Binding-site contacts:
Ligand atom O1X contacts residue THR145 of chain 1.B at 2.8 Å (h-bond).
Ligand atom O5 contacts residue THR148 of chain 1.B at 3.9 Å.
Ligand atom C4 contacts residue THR148 of chain 1.B at 3.6 Å.
Ligand atom O5 contacts residue ARG105 of chain 1.B at 2.9 Å (salt-bridge).
Ligand atom C5 contacts residue ARG105 of chain 1.B at 4.0 Å.
Ligand atom O3X contacts residue ILE143 of chain 1.B at 3.9 Å.
Ligand atom O2 contacts residue ALA81 of chain 1.B at 4.1 Å.
Ligand atom O5 contacts residue ALA144 of chain 1.B at 4.0 Å.
Ligand atom O3 contacts residue ASP140 of chain 1.B at 3.1 Å (salt-bridge).
Ligand atom P' contacts residue THR148 of chain 1.B at 4.0 Å.
Ligand atom C5 contacts residue MET142 of chain 1.B at 4.0 Å (hydrophobic).
Ligand atom P' contacts residue THR145 of chain 1.B at 3.6 Å.
Ligand atom O3X contacts residue ALA144 of chain 1.B at 3.1 Å (h-bond).
Ligand atom O2X contacts residue ALA146 of chain 1.B at 4.2 Å.
Ligand atom P' contacts residue ARG105 of chain 1.B at 3.6 Å.
Ligand atom P' contacts residue ALA144 of chain 1.B at 3.9 Å.
Ligand atom C3 contacts residue MET142 of chain 1.B at 3.8 Å (hydrophobic).
Ligand atom O2 contacts residue MET142 of chain 1.B at 4.0 Å.
Ligand atom O2X contacts residue THR148 of chain 1.B at 2.9 Å (h-bond).
Ligand atom O3X contacts residue ALA146 of chain 1.B at 2.7 Å (h-bond).
Ligand atom P' contacts residue ALA146 of chain 1.B at 3.6 Å.
Ligand atom O1X contacts residue ALA146 of chain 1.B at 3.6 Å.
Ligand atom O2X contacts residue THR145 of chain 1.B at 3.7 Å.
Ligand atom C4 contacts residue ARG105 of chain 1.B at 4.0 Å.
Ligand atom O1 contacts residue POP1 of chain 1.L at 2.8 Å (h-bond).
Ligand atom C2 contacts residue MET142 of chain 1.B at 3.5 Å (hydrophobic).
Ligand atom O1X contacts residue ARG105 of chain 1.B at 3.4 Å (salt-bridge).
Ligand atom O1X contacts residue ALA144 of chain 1.B at 3.2 Å.
Ligand atom C2 contacts residue ASP140 of chain 1.B at 3.5 Å.
Ligand atom C5 contacts residue THR148 of chain 1.B at 3.2 Å.
Ligand atom O2X contacts residue SER147 of chain 1.B at 3.5 Å (h-bond).
Ligand atom C1 contacts residue POP1 of chain 1.L at 4.2 Å.
Ligand atom O2X contacts residue ARG105 of chain 1.B at 3.6 Å (salt-bridge).
Ligand atom C3 contacts residue ASP140 of chain 1.B at 3.1 Å.
Ligand atom P' contacts residue SER147 of chain 1.B at 4.0 Å.
Ligand atom O4 contacts residue ARG105 of chain 1.B at 3.4 Å (salt-bridge).
Ligand atom O3X contacts residue THR148 of chain 1.B at 4.2 Å.
Ligand atom O3X contacts residue THR145 of chain 1.B at 3.4 Å (h-bond).
Ligand atom O2 contacts residue ASP140 of chain 1.B at 2.9 Å (salt-bridge).
Ligand atom O3X contacts residue SER147 of chain 1.B at 3.6 Å.

The protein below binds the small molecule below.
Small molecule (SMILES): O=P(O)(O)OC[C@H]1O[C@H](O)[C@H](O)[C@@H]1O

Sequence of chain 1.B:
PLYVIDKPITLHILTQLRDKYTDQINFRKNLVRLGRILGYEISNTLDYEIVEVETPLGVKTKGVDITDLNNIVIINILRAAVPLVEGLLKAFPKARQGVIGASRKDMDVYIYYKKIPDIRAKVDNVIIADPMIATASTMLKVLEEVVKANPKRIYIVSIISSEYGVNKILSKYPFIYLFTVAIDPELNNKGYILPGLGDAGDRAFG